Binding-site contacts:
Ligand atom C3' contacts residue TYR156 of chain 1.A at 3.2 Å (hydrophobic).
Ligand atom C1A contacts residue ASN31 of chain 1.A at 3.4 Å.
Ligand atom O8A contacts residue GLN32 of chain 1.A at 2.7 Å (h-bond).
Ligand atom O2 contacts residue ASP154 of chain 1.A at 3.1 Å (salt-bridge).
Ligand atom O2' contacts residue GLY133 of chain 1.A at 3.3 Å (h-bond).
Ligand atom O4' contacts residue ASN9 of chain 1.A at 2.9 Å (h-bond).
Ligand atom OBA contacts residue SER132 of chain 1.A at 2.8 Å (h-bond).
Ligand atom O4A contacts residue TYR156 of chain 1.A at 3.5 Å (h-bond).
Ligand atom O8A contacts residue PHE178 of chain 1.A at 3.4 Å.
Ligand atom OAA contacts residue SER132 of chain 1.A at 2.8 Å (h-bond).
Ligand atom C5' contacts residue CYS30 of chain 1.A at 3.4 Å (hydrophobic).
Ligand atom C3A contacts residue TYR156 of chain 1.A at 2.8 Å (hydrophobic).
Ligand atom PA contacts residue TYR156 of chain 1.A at 3.5 Å.
Ligand atom O3A contacts residue ASN31 of chain 1.A at 2.8 Å (h-bond).
Ligand atom O2A contacts residue TYR162 of chain 1.A at 2.6 Å (h-bond).
Ligand atom OBA contacts residue ASN31 of chain 1.A at 3.0 Å (h-bond).
Ligand atom C1A contacts residue SER132 of chain 1.A at 3.2 Å.
Ligand atom N1 contacts residue GLY152 of chain 1.A at 3.5 Å (h-bond).
Ligand atom O2' contacts residue THR131 of chain 1.A at 3.0 Å (h-bond).
Ligand atom C9A contacts residue GLN32 of chain 1.A at 3.5 Å.
Ligand atom O3' contacts residue THR131 of chain 1.A at 3.1 Å.
Ligand atom N3 contacts residue TYR156 of chain 1.A at 3.3 Å (h-bond).
Ligand atom O6A contacts residue ASN31 of chain 1.A at 3.2 Å (h-bond).
Ligand atom O3' contacts residue SER132 of chain 1.A at 3.1 Å (h-bond).
Ligand atom C5 contacts residue GLY10 of chain 1.A at 3.3 Å.
Ligand atom C2A contacts residue TYR156 of chain 1.A at 3.5 Å (hydrophobic).
Ligand atom O9A contacts residue GLN32 of chain 1.A at 2.6 Å (h-bond).
Ligand atom N4 contacts residue TYR156 of chain 1.A at 3.5 Å.
Ligand atom C1' contacts residue GLY152 of chain 1.A at 3.5 Å.
Ligand atom O7A contacts residue ASN51 of chain 1.A at 2.8 Å (h-bond).
Ligand atom C6 contacts residue GLY10 of chain 1.A at 3.3 Å.
Ligand atom O6A contacts residue ASN51 of chain 1.A at 3.5 Å (h-bond).
Ligand atom OBA contacts residue ASN51 of chain 1.A at 2.9 Å (h-bond).
Ligand atom O2 contacts residue PHE155 of chain 1.A at 3.3 Å (h-bond).
Ligand atom C4A contacts residue TYR156 of chain 1.A at 3.0 Å (hydrophobic).
Ligand atom O1A contacts residue TYR156 of chain 1.A at 2.9 Å (h-bond).
Ligand atom O4' contacts residue GLY8 of chain 1.A at 2.9 Å.
Ligand atom O2A contacts residue TYR156 of chain 1.A at 3.1 Å (h-bond).
Ligand atom F3A contacts residue HIS188 of chain 1.A at 3.0 Å.
Ligand atom O4A contacts residue HIS188 of chain 1.A at 2.9 Å.

A small-molecule ligand and the protein it binds are described below.
Small molecule (SMILES): CC(=O)N[C@@H]1[C@@H](O)[C@@H](F)C(O[P](=O)(O)OC[C@H]2O[C@@H](n3ccc(N)nc3=O)[C@H](O)[C@@H]2O)(C(=O)O)O[C@H]1[C@H](O)[C@H](O)CO

Sequence of chain 1.A:
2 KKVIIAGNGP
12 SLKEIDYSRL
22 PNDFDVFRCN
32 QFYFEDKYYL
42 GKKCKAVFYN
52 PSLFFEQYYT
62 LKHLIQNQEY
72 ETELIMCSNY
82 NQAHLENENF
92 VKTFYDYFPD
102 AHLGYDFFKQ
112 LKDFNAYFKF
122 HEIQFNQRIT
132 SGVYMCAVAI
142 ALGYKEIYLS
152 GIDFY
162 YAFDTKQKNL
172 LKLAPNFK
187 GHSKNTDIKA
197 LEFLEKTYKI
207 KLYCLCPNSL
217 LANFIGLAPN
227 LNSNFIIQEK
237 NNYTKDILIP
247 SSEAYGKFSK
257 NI